Sequence of chain 1.B:
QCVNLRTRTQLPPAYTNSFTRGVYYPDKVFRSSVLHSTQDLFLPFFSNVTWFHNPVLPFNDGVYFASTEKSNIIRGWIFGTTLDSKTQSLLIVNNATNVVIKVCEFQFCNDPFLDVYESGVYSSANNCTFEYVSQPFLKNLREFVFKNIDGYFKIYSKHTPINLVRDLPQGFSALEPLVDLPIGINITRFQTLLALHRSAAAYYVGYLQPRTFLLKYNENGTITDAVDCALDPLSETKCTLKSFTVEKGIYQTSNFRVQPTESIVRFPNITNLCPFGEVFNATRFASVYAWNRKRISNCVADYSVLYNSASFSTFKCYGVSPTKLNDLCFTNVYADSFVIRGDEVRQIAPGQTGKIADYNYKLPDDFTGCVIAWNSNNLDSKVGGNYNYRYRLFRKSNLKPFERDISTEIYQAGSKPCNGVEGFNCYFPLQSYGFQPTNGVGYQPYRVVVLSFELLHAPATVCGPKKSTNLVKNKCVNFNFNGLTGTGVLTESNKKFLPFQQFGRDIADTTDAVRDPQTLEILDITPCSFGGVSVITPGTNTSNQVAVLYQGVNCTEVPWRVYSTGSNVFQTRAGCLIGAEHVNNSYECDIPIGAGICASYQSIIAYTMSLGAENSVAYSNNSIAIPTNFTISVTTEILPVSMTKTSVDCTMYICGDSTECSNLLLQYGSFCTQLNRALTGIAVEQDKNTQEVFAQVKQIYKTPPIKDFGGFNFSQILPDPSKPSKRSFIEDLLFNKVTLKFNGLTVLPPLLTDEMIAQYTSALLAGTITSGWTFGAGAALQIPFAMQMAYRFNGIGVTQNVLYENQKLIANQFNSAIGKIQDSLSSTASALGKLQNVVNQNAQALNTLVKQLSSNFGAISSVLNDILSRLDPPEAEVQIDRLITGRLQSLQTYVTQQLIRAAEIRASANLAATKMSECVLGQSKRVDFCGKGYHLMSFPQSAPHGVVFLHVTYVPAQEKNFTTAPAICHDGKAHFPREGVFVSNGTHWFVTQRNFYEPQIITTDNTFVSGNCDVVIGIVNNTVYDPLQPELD

The protein below binds the small molecule below.
Small molecule (SMILES): CC(=O)N[C@H]1[C@H](O[C@H]2[C@H](O)[C@@H](NC(C)=O)CO[C@@H]2CO)O[C@H](CO)[C@@H](O)[C@@H]1O

Binding-site contacts:
Ligand atom C8 contacts residue GLN642 of chain 1.B at 4.5 Å.
Ligand atom C4 contacts residue ASN614 of chain 1.B at 4.2 Å.
Ligand atom C5 contacts residue ASN614 of chain 1.B at 3.6 Å.
Ligand atom C7 contacts residue ASN614 of chain 1.B at 3.1 Å.
Ligand atom O5 contacts residue ASN614 of chain 1.B at 2.3 Å (h-bond).
Ligand atom O7 contacts residue ASN614 of chain 1.B at 2.9 Å (h-bond).
Ligand atom O5 contacts residue THR616 of chain 1.B at 4.5 Å.
Ligand atom N2 contacts residue ASN614 of chain 1.B at 2.9 Å (h-bond).
Ligand atom C2 contacts residue ASN614 of chain 1.B at 2.4 Å.
Ligand atom C3 contacts residue ASN614 of chain 1.B at 3.8 Å.
Ligand atom C1 contacts residue THR616 of chain 1.B at 4.4 Å.
Ligand atom C8 contacts residue ASN614 of chain 1.B at 4.2 Å.
Ligand atom C1 contacts residue ASN614 of chain 1.B at 1.4 Å.